The protein below binds the small molecule below.
Small molecule (SMILES): CC(=O)N[C@H]1[C@H](O[C@H]2[C@H](O)[C@@H](NC(C)=O)CO[C@@H]2CO)O[C@H](CO)[C@@H](O)[C@@H]1O

Sequence of chain 1.M:
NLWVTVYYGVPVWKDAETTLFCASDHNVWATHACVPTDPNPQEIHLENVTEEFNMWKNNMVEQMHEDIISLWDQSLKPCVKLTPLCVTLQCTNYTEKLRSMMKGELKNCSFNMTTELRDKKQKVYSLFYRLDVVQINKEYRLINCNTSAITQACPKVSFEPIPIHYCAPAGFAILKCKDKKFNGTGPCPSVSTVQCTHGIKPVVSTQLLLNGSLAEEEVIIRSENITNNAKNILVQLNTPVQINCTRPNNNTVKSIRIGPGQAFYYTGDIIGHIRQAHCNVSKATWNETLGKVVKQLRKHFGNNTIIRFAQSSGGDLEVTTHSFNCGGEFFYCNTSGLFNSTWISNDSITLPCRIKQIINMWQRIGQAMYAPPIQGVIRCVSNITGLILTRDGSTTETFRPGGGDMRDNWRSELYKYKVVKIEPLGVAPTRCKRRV

Binding-site contacts:
Ligand atom C2 contacts residue GLN332 of chain 1.M at 4.2 Å.
Ligand atom O5 contacts residue GLN332 of chain 1.M at 3.5 Å (h-bond).
Ligand atom N2 contacts residue ASN355 of chain 1.M at 2.9 Å (h-bond).
Ligand atom C1 contacts residue SER357 of chain 1.M at 3.9 Å.
Ligand atom C5 contacts residue ASN355 of chain 1.M at 3.6 Å.
Ligand atom O5 contacts residue ASN355 of chain 1.M at 2.4 Å (h-bond).
Ligand atom C2 contacts residue ASN355 of chain 1.M at 2.5 Å.
Ligand atom O3 contacts residue GLN332 of chain 1.M at 4.3 Å.
Ligand atom C7 contacts residue THR342 of chain 1.M at 4.3 Å.
Ligand atom O6 contacts residue SER357 of chain 1.M at 4.0 Å.
Ligand atom C5 contacts residue GLN332 of chain 1.M at 3.7 Å.
Ligand atom C6 contacts residue SER357 of chain 1.M at 4.1 Å.
Ligand atom C8 contacts residue ASN355 of chain 1.M at 4.4 Å.
Ligand atom O6 contacts residue ASN355 of chain 1.M at 4.5 Å.
Ligand atom C8 contacts residue THR342 of chain 1.M at 3.4 Å.
Ligand atom C3 contacts residue ASN355 of chain 1.M at 3.8 Å.
Ligand atom C7 contacts residue ASN355 of chain 1.M at 3.2 Å.
Ligand atom O4 contacts residue GLN332 of chain 1.M at 3.3 Å (h-bond).
Ligand atom O7 contacts residue ARG387 of chain 1.M at 4.0 Å.
Ligand atom C8 contacts residue THR341 of chain 1.M at 3.4 Å.
Ligand atom O7 contacts residue ASN355 of chain 1.M at 3.2 Å (h-bond).
Ligand atom C1 contacts residue ASN355 of chain 1.M at 1.4 Å.
Ligand atom C4 contacts residue GLN332 of chain 1.M at 3.6 Å.
Ligand atom C5 contacts residue SER357 of chain 1.M at 3.7 Å.
Ligand atom C4 contacts residue ASN355 of chain 1.M at 4.3 Å.
Ligand atom C3 contacts residue GLN332 of chain 1.M at 3.4 Å.
Ligand atom O5 contacts residue SER357 of chain 1.M at 3.7 Å.
Ligand atom N2 contacts residue GLN332 of chain 1.M at 4.5 Å.
Ligand atom C1 contacts residue GLN332 of chain 1.M at 4.0 Å.